Sequence of chain 1.D:
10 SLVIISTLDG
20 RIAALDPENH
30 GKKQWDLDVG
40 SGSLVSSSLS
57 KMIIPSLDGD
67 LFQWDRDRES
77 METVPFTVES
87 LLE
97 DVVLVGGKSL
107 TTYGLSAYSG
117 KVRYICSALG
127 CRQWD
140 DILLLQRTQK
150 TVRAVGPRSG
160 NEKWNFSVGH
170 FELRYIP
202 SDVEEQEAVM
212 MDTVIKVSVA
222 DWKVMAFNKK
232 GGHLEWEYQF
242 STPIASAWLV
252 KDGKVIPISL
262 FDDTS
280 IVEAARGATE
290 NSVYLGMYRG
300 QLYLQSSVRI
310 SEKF

A protein and the small-molecule ligand that binds it are described below.
Small molecule (SMILES): C[C@H](NC(=O)[C@H](Cc1ccc(O)cc1)NC(=O)[C@H](Cc1ccccc1)NC(=O)[C@H](CCCN=C(N)N)NC(=O)[C@H](CC1=c2ccccc2=NC1)NC(=O)[C@@H]1CCCN1C(=O)[C@H](CCC(N)=O)NC(=O)[C@@H]1CCCN1)C(=O)N1CCC[C@H]1C=O

Binding-site contacts:
Ligand atom O contacts residue LEU294 of chain 1.D at 3.4 Å (h-bond).
Ligand atom O contacts residue VAL292 of chain 1.D at 3.2 Å (h-bond).
Ligand atom CZ3 contacts residue GLY295 of chain 1.D at 3.8 Å.
Ligand atom O contacts residue LEU294 of chain 1.D at 3.5 Å.
Ligand atom O contacts residue LEU294 of chain 1.D at 3.1 Å (h-bond).
Ligand atom CD1 contacts residue TYR293 of chain 1.D at 3.7 Å (hydrophobic).
Ligand atom CE3 contacts residue TYR293 of chain 1.D at 3.1 Å (hydrophobic).
Ligand atom CD1 contacts residue VAL292 of chain 1.D at 3.4 Å (hydrophobic).
Ligand atom CA contacts residue LEU294 of chain 1.D at 3.5 Å (hydrophobic).
Ligand atom O contacts residue MET77 of chain 1.D at 3.4 Å (h-bond).
Ligand atom CE1 contacts residue TYR293 of chain 1.D at 3.6 Å (hydrophobic).
Ligand atom CD contacts residue TRP70 of chain 1.D at 3.2 Å (hydrophobic).
Ligand atom N contacts residue TRP70 of chain 1.D at 3.6 Å (h-bond).
Ligand atom CA contacts residue VAL292 of chain 1.D at 3.1 Å (hydrophobic).
Ligand atom O contacts residue VAL292 of chain 1.D at 3.1 Å (h-bond).
Ligand atom CE2 contacts residue TRP70 of chain 1.D at 3.6 Å (hydrophobic).
Ligand atom CE2 contacts residue TYR293 of chain 1.D at 3.5 Å (hydrophobic).
Ligand atom CG contacts residue TRP70 of chain 1.D at 3.4 Å (hydrophobic).
Ligand atom NH2 contacts residue THR265 of chain 1.D at 3.6 Å.
Ligand atom N contacts residue GLU75 of chain 1.D at 3.8 Å.
Ligand atom CB contacts residue VAL292 of chain 1.D at 3.8 Å (hydrophobic).
Ligand atom CB contacts residue SER291 of chain 1.D at 3.5 Å.
Ligand atom CD2 contacts residue TRP70 of chain 1.D at 3.8 Å (hydrophobic).
Ligand atom CB contacts residue TRP70 of chain 1.D at 3.7 Å (hydrophobic).
Ligand atom NH1 contacts residue ASP263 of chain 1.D at 3.2 Å (salt-bridge).
Ligand atom O contacts residue TYR293 of chain 1.D at 3.6 Å.
Ligand atom CA contacts residue LEU294 of chain 1.D at 3.5 Å (hydrophobic).
Ligand atom O contacts residue TYR293 of chain 1.D at 3.6 Å.
Ligand atom C contacts residue TYR293 of chain 1.D at 3.8 Å (hydrophobic).
Ligand atom CA contacts residue TRP70 of chain 1.D at 3.5 Å (hydrophobic).
Ligand atom CZ3 contacts residue LEU294 of chain 1.D at 3.7 Å (hydrophobic).
Ligand atom CZ contacts residue TYR293 of chain 1.D at 3.6 Å (hydrophobic).
Ligand atom CD1 contacts residue SER291 of chain 1.D at 3.7 Å.
Ligand atom CZ3 contacts residue TYR293 of chain 1.D at 3.8 Å (hydrophobic).
Ligand atom CB contacts residue GLU289 of chain 1.D at 3.6 Å.
Ligand atom O contacts residue SER291 of chain 1.D at 3.1 Å.
Ligand atom CE3 contacts residue LEU294 of chain 1.D at 3.2 Å (hydrophobic).
Ligand atom N contacts residue VAL292 of chain 1.D at 3.4 Å (h-bond).
Ligand atom C contacts residue LEU294 of chain 1.D at 3.8 Å (hydrophobic).
Ligand atom C contacts residue VAL292 of chain 1.D at 3.7 Å (hydrophobic).